Sequence of chain 1.D:
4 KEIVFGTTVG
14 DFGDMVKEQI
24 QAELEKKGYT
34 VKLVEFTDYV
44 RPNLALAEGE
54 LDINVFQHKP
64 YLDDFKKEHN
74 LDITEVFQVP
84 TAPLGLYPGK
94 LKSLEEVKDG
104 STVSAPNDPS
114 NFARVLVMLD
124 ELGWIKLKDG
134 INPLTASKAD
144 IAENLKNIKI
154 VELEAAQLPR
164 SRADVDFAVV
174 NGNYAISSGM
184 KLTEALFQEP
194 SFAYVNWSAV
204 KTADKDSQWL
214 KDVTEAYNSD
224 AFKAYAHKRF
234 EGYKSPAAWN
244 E

A protein and the small-molecule ligand that binds it are described below.
Small molecule (SMILES): CSCC[C@H](N)C(=O)O

Binding-site contacts:
Ligand atom C contacts residue HIS61 of chain 1.D at 4.2 Å.
Ligand atom C contacts residue ASN199 of chain 1.D at 3.9 Å.
Ligand atom N contacts residue ASN176 of chain 1.D at 3.4 Å (h-bond).
Ligand atom N contacts residue ASN199 of chain 1.D at 2.8 Å (h-bond).
Ligand atom CB contacts residue ASN199 of chain 1.D at 3.6 Å.
Ligand atom O contacts residue ALA85 of chain 1.D at 4.2 Å.
Ligand atom CB contacts residue PHE59 of chain 1.D at 3.3 Å (hydrophobic).
Ligand atom O contacts residue TYR197 of chain 1.D at 4.0 Å.
Ligand atom CE contacts residue PHE59 of chain 1.D at 3.8 Å (hydrophobic).
Ligand atom CB contacts residue HIS61 of chain 1.D at 4.1 Å.
Ligand atom O contacts residue HIS61 of chain 1.D at 4.1 Å.
Ligand atom C contacts residue ARG117 of chain 1.D at 3.7 Å.
Ligand atom O contacts residue ARG117 of chain 1.D at 4.0 Å.
Ligand atom CA contacts residue ASN176 of chain 1.D at 3.4 Å.
Ligand atom SD contacts residue GLN60 of chain 1.D at 3.9 Å.
Ligand atom CG contacts residue ASN114 of chain 1.D at 3.7 Å.
Ligand atom N contacts residue PHE59 of chain 1.D at 3.7 Å.
Ligand atom CE contacts residue GLN60 of chain 1.D at 3.7 Å.
Ligand atom CA contacts residue PHE59 of chain 1.D at 4.1 Å (hydrophobic).
Ligand atom CA contacts residue TYR42 of chain 1.D at 3.6 Å (hydrophobic).
Ligand atom CA contacts residue ASN199 of chain 1.D at 3.7 Å.
Ligand atom O contacts residue ASN199 of chain 1.D at 2.9 Å (h-bond).
Ligand atom CE contacts residue TYR42 of chain 1.D at 3.5 Å (hydrophobic).
Ligand atom CG contacts residue ASN174 of chain 1.D at 3.9 Å.
Ligand atom OXT contacts residue HIS61 of chain 1.D at 4.3 Å.
Ligand atom C contacts residue ASN174 of chain 1.D at 3.9 Å.
Ligand atom OXT contacts residue ASN114 of chain 1.D at 4.2 Å.
Ligand atom SD contacts residue HIS61 of chain 1.D at 3.4 Å (h-bond).
Ligand atom N contacts residue PHE15 of chain 1.D at 4.0 Å.
Ligand atom O contacts residue THR84 of chain 1.D at 3.7 Å.
Ligand atom SD contacts residue ASN114 of chain 1.D at 3.5 Å (h-bond).
Ligand atom CE contacts residue TYR64 of chain 1.D at 3.6 Å (hydrophobic).
Ligand atom CA contacts residue ASN174 of chain 1.D at 4.2 Å.
Ligand atom CB contacts residue GLN60 of chain 1.D at 4.0 Å.
Ligand atom CG contacts residue TYR42 of chain 1.D at 3.8 Å (hydrophobic).
Ligand atom SD contacts residue TYR64 of chain 1.D at 3.5 Å.
Ligand atom CG contacts residue HIS61 of chain 1.D at 3.5 Å.
Ligand atom OXT contacts residue ASN174 of chain 1.D at 2.8 Å (h-bond).
Ligand atom OXT contacts residue ARG117 of chain 1.D at 2.9 Å (salt-bridge).
Ligand atom CB contacts residue TYR42 of chain 1.D at 3.9 Å (hydrophobic).